Binding-site contacts:
Ligand atom C4 contacts residue ASN1121 of chain 1.C at 4.2 Å.
Ligand atom C1 contacts residue ASN1121 of chain 1.C at 1.4 Å.
Ligand atom C7 contacts residue ASN1121 of chain 1.C at 2.9 Å.
Ligand atom N2 contacts residue ASN1121 of chain 1.C at 2.9 Å (h-bond).
Ligand atom C8 contacts residue ASN1121 of chain 1.C at 4.2 Å.
Ligand atom C3 contacts residue ASN1121 of chain 1.C at 3.8 Å.
Ligand atom C6 contacts residue ASN1121 of chain 1.C at 4.4 Å.
Ligand atom O5 contacts residue ASN1121 of chain 1.C at 2.4 Å (h-bond).
Ligand atom C2 contacts residue ASN1121 of chain 1.C at 2.5 Å.
Ligand atom C5 contacts residue ASN1121 of chain 1.C at 3.7 Å.
Ligand atom O7 contacts residue ASN1121 of chain 1.C at 2.5 Å (h-bond).

The small molecule below binds the protein below.
Small molecule (SMILES): CC(=O)N[C@@H]1[C@@H](O)[C@H](O)[C@@H](CO)O[C@H]1O

Sequence of chain 1.C:
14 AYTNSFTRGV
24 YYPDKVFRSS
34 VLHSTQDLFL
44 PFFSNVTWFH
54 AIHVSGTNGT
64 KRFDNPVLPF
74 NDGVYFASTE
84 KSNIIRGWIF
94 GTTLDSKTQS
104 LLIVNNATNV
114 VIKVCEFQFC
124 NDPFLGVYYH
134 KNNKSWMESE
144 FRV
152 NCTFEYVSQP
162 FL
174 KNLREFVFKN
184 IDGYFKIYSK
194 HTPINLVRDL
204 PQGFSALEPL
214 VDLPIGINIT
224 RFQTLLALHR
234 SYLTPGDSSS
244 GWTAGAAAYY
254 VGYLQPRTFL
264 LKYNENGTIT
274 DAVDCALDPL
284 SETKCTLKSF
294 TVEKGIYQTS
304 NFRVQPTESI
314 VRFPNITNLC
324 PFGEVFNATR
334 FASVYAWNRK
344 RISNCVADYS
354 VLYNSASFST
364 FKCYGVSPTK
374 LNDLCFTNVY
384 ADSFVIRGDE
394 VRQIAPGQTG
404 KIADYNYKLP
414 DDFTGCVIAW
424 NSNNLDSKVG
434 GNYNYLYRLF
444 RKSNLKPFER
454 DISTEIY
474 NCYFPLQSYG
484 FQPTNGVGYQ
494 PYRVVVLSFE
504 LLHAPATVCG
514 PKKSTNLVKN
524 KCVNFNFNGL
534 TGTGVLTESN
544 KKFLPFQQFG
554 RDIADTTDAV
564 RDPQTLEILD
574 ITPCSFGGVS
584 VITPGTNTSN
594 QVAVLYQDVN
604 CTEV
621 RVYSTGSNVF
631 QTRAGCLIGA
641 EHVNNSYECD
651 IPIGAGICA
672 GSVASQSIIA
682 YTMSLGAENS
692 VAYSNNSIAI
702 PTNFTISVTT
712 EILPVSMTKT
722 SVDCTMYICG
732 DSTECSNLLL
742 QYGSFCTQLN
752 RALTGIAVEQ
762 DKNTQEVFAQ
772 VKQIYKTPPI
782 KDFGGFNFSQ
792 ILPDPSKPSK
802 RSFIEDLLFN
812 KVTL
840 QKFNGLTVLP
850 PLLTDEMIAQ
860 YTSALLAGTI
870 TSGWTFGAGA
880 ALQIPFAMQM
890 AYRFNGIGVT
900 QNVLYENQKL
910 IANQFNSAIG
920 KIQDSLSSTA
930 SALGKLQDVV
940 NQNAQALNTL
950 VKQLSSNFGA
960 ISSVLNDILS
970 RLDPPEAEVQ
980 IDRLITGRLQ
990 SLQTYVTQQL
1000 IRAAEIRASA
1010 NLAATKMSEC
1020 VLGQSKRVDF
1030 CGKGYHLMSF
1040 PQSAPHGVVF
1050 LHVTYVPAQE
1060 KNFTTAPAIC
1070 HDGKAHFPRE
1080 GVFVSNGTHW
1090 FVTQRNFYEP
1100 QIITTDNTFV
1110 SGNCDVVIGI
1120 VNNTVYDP